Binding-site contacts:
Ligand atom C14 contacts residue VAL243 of chain 1.C at 3.8 Å (hydrophobic).
Ligand atom C18 contacts residue ASP104 of chain 1.C at 3.1 Å.
Ligand atom C15 contacts residue ASN270 of chain 1.C at 3.6 Å.
Ligand atom O2 contacts residue THR146 of chain 1.C at 3.5 Å.
Ligand atom C19 contacts residue ASN270 of chain 1.C at 3.9 Å.
Ligand atom O5 contacts residue LEU159 of chain 1.C at 3.4 Å.
Ligand atom C4 contacts residue THR146 of chain 1.C at 3.8 Å.
Ligand atom C contacts residue ALA149 of chain 1.C at 3.9 Å (hydrophobic).
Ligand atom C32 contacts residue GLN163 of chain 1.C at 3.6 Å.
Ligand atom C10 contacts residue THR170 of chain 1.C at 3.8 Å.
Ligand atom C29 contacts residue VAL165 of chain 1.C at 3.5 Å (hydrophobic).
Ligand atom O1 contacts residue THR170 of chain 1.C at 3.2 Å.
Ligand atom C34 contacts residue LEU159 of chain 1.C at 3.6 Å (hydrophobic).
Ligand atom C15 contacts residue GLY174 of chain 1.C at 3.7 Å.
Ligand atom C19 contacts residue ASP104 of chain 1.C at 2.3 Å.
Ligand atom C2 contacts residue LEU159 of chain 1.C at 3.8 Å (hydrophobic).
Ligand atom C12 contacts residue TRP173 of chain 1.C at 3.7 Å (hydrophobic).
Ligand atom C11 contacts residue ALA143 of chain 1.C at 3.7 Å (hydrophobic).
Ligand atom C13 contacts residue TRP173 of chain 1.C at 3.8 Å (hydrophobic).
Ligand atom C10 contacts residue THR146 of chain 1.C at 3.5 Å.
Ligand atom O contacts residue ALA143 of chain 1.C at 3.5 Å.
Ligand atom C11 contacts residue THR146 of chain 1.C at 3.8 Å.
Ligand atom C30 contacts residue VAL165 of chain 1.C at 3.7 Å (hydrophobic).
Ligand atom C33 contacts residue LEU159 of chain 1.C at 3.8 Å (hydrophobic).
Ligand atom O contacts residue PHE147 of chain 1.C at 3.3 Å.
Ligand atom C16 contacts residue ASN270 of chain 1.C at 3.6 Å.
Ligand atom C20 contacts residue ASP104 of chain 1.C at 1.4 Å.
Ligand atom O2 contacts residue GLY169 of chain 1.C at 3.8 Å.
Ligand atom C12 contacts residue THR170 of chain 1.C at 3.7 Å.
Ligand atom O2 contacts residue THR170 of chain 1.C at 2.6 Å (h-bond).
Ligand atom C13 contacts residue ALA143 of chain 1.C at 3.9 Å (hydrophobic).
Ligand atom C22 contacts residue TRP173 of chain 1.C at 3.6 Å (hydrophobic).
Ligand atom N1 contacts residue THR146 of chain 1.C at 3.6 Å.
Ligand atom C17 contacts residue ASN270 of chain 1.C at 3.5 Å.
Ligand atom C19 contacts residue LEU244 of chain 1.C at 3.8 Å (hydrophobic).
Ligand atom C25 contacts residue VAL165 of chain 1.C at 3.9 Å (hydrophobic).
Ligand atom C21 contacts residue TRP173 of chain 1.C at 3.5 Å (hydrophobic).
Ligand atom O contacts residue THR170 of chain 1.C at 3.6 Å.
Ligand atom C18 contacts residue ASN270 of chain 1.C at 3.6 Å.
Ligand atom C28 contacts residue VAL165 of chain 1.C at 3.7 Å (hydrophobic).

The small molecule below binds the protein below.
Small molecule (SMILES): CN(C)c1ccc2c(-c3cc(C(=O)NCCOCCOCCCCCCCl)ccc3C(=O)O)c3ccc(=[N+](C)C)cc-3oc2c1

Sequence of chain 1.C:
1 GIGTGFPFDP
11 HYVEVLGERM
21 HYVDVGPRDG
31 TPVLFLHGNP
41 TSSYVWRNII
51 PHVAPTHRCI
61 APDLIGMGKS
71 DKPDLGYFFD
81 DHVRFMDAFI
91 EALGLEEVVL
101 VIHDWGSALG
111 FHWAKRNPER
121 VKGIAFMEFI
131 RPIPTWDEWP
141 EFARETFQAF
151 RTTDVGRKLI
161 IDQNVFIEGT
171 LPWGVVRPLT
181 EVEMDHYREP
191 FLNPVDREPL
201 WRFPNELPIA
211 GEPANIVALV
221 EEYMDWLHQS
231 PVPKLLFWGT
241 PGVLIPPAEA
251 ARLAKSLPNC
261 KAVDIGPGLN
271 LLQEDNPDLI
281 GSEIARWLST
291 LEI